Binding-site contacts:
Ligand atom O6 contacts residue SER215 of chain 1.I at 4.4 Å.
Ligand atom C4 contacts residue ASN108 of chain 1.I at 4.2 Å.
Ligand atom C6 contacts residue SER215 of chain 1.I at 4.4 Å.
Ligand atom N2 contacts residue TYR216 of chain 1.I at 4.4 Å.
Ligand atom C2 contacts residue ASN108 of chain 1.I at 2.4 Å.
Ligand atom C8 contacts residue TYR216 of chain 1.I at 4.0 Å (hydrophobic).
Ligand atom C5 contacts residue SER215 of chain 1.I at 3.2 Å.
Ligand atom C3 contacts residue ASN108 of chain 1.I at 3.8 Å.
Ligand atom C5 contacts residue ASN108 of chain 1.I at 3.7 Å.
Ligand atom C1 contacts residue ASN108 of chain 1.I at 1.4 Å.
Ligand atom O5 contacts residue SER215 of chain 1.I at 3.7 Å.
Ligand atom O5 contacts residue ASN108 of chain 1.I at 2.4 Å (h-bond).
Ligand atom C1 contacts residue SER215 of chain 1.I at 3.4 Å.
Ligand atom C7 contacts residue ASN108 of chain 1.I at 3.7 Å.
Ligand atom C3 contacts residue SER215 of chain 1.I at 3.4 Å.
Ligand atom N2 contacts residue ASN108 of chain 1.I at 2.8 Å (h-bond).
Ligand atom O7 contacts residue ASN108 of chain 1.I at 4.1 Å.
Ligand atom C4 contacts residue SER215 of chain 1.I at 3.7 Å.
Ligand atom N2 contacts residue SER215 of chain 1.I at 4.3 Å.
Ligand atom C2 contacts residue SER215 of chain 1.I at 3.9 Å.
Ligand atom O4 contacts residue SER215 of chain 1.I at 3.2 Å.

This small molecule binds to this protein.
Small molecule (SMILES): CC(=O)N[C@@H]1[C@@H](O)[C@H](O)[C@@H](CO)O[C@H]1O

Sequence of chain 1.I:
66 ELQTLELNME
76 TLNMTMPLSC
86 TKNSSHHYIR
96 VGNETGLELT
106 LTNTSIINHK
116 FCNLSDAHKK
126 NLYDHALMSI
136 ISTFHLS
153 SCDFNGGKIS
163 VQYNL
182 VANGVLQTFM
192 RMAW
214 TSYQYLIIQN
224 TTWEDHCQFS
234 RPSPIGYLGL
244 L